The small molecule below binds the protein below.
Small molecule (SMILES): O=C(Nc1ccc(N2CCN(c3ccc(Cl)c(Cl)c3)CC2)cc1)O[C@@H](Cn1ccnc1)c1ccc(Cl)cc1Cl

Sequence of chain 1.B:
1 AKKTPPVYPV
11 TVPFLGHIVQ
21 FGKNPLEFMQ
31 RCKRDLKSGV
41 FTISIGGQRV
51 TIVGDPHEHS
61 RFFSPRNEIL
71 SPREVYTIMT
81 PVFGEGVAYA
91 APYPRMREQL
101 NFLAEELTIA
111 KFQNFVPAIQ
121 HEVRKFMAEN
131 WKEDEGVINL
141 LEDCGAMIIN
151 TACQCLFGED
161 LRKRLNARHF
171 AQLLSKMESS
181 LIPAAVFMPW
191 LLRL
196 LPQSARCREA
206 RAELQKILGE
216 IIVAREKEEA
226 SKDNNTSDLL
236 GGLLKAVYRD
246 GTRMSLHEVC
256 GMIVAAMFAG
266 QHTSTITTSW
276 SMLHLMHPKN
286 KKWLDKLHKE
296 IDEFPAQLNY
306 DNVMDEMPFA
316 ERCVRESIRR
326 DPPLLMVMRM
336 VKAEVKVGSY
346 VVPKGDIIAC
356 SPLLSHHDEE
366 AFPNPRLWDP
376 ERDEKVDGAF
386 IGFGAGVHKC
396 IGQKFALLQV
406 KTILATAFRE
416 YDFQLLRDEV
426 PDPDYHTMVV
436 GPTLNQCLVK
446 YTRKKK

Binding-site contacts:
Ligand atom CAR contacts residue PRO183 of chain 1.B at 3.8 Å (hydrophobic).
Ligand atom OAA contacts residue LEU329 of chain 1.B at 3.5 Å.
Ligand atom CLD contacts residue ILE18 of chain 1.B at 3.3 Å.
Ligand atom CAQ contacts residue PHE83 of chain 1.B at 3.5 Å (hydrophobic).
Ligand atom CLE contacts residue PHE263 of chain 1.B at 2.5 Å.
Ligand atom CBC contacts residue MET433 of chain 1.B at 3.5 Å (hydrophobic).
Ligand atom CLE contacts residue PHE83 of chain 1.B at 3.9 Å.
Ligand atom NBM contacts residue LEU329 of chain 1.B at 3.6 Å.
Ligand atom CAO contacts residue THR268 of chain 1.B at 3.8 Å.
Ligand atom CAG contacts residue TYR89 of chain 1.B at 3.6 Å (hydrophobic).
Ligand atom CAO contacts residue LEU329 of chain 1.B at 3.6 Å (hydrophobic).
Ligand atom NAY contacts residue MET433 of chain 1.B at 3.8 Å.
Ligand atom CAF contacts residue ALA264 of chain 1.B at 3.4 Å (hydrophobic).
Ligand atom CAR contacts residue PHE187 of chain 1.B at 3.8 Å (hydrophobic).
Ligand atom CLD contacts residue ALA184 of chain 1.B at 3.8 Å.
Ligand atom NBL contacts residue PRO183 of chain 1.B at 3.7 Å.
Ligand atom CLC contacts residue PHE21 of chain 1.B at 3.8 Å.
Ligand atom CAH contacts residue MET433 of chain 1.B at 2.7 Å (hydrophobic).
Ligand atom CAO contacts residue ALA264 of chain 1.B at 3.8 Å (hydrophobic).
Ligand atom CLC contacts residue GLY22 of chain 1.B at 3.1 Å.
Ligand atom CAN contacts residue TYR76 of chain 1.B at 3.7 Å (hydrophobic).
Ligand atom CAK contacts residue MET433 of chain 1.B at 3.3 Å (hydrophobic).
Ligand atom CAF contacts residue LEU329 of chain 1.B at 4.0 Å (hydrophobic).
Ligand atom CAF contacts residue THR268 of chain 1.B at 3.6 Å.
Ligand atom CLB contacts residue HEM1 of chain 1.E at 3.7 Å.
Ligand atom OAA contacts residue TYR76 of chain 1.B at 4.0 Å.
Ligand atom CAJ contacts residue PHE21 of chain 1.B at 3.9 Å (hydrophobic).
Ligand atom CAT contacts residue MET433 of chain 1.B at 3.4 Å (hydrophobic).
Ligand atom NAX contacts residue HEM1 of chain 1.E at 2.0 Å.
Ligand atom CBF contacts residue PHE263 of chain 1.B at 4.0 Å (hydrophobic).
Ligand atom CAP contacts residue HEM1 of chain 1.E at 3.0 Å.
Ligand atom CLC contacts residue ILE18 of chain 1.B at 3.3 Å.
Ligand atom CAU contacts residue PRO183 of chain 1.B at 3.5 Å (hydrophobic).
Ligand atom CAF contacts residue HEM1 of chain 1.E at 3.0 Å.
Ligand atom CLD contacts residue PHE187 of chain 1.B at 3.8 Å.
Ligand atom CLE contacts residue ALA264 of chain 1.B at 3.8 Å.
Ligand atom CAW contacts residue LEU329 of chain 1.B at 3.6 Å (hydrophobic).
Ligand atom CBF contacts residue PHE83 of chain 1.B at 3.9 Å (hydrophobic).
Ligand atom CAG contacts residue TYR76 of chain 1.B at 3.9 Å (hydrophobic).
Ligand atom CAV contacts residue PRO183 of chain 1.B at 3.2 Å (hydrophobic).